Binding-site contacts:
Ligand atom C3 contacts residue ASP81 of chain 1.A at 4.3 Å.
Ligand atom N1 contacts residue GLY221 of chain 1.A at 3.3 Å (h-bond).
Ligand atom C11 contacts residue ASP35 of chain 1.A at 3.6 Å.
Ligand atom C2 contacts residue ILE304 of chain 1.A at 4.0 Å (hydrophobic).
Ligand atom C4 contacts residue GLY80 of chain 1.A at 3.9 Å.
Ligand atom C7 contacts residue ASP81 of chain 1.A at 3.6 Å.
Ligand atom O contacts residue ASP81 of chain 1.A at 3.0 Å (salt-bridge).
Ligand atom C10 contacts residue ASP35 of chain 1.A at 3.8 Å.
Ligand atom C1 contacts residue TYR226 of chain 1.A at 3.7 Å (hydrophobic).
Ligand atom C contacts residue ILE300 of chain 1.A at 3.1 Å (hydrophobic).
Ligand atom C3 contacts residue ILE304 of chain 1.A at 4.2 Å (hydrophobic).
Ligand atom N2 contacts residue TYR79 of chain 1.A at 3.4 Å.
Ligand atom N2 contacts residue ASP35 of chain 1.A at 2.8 Å (salt-bridge).
Ligand atom O contacts residue TYR79 of chain 1.A at 3.6 Å.
Ligand atom N1 contacts residue ASP81 of chain 1.A at 4.0 Å.
Ligand atom C7 contacts residue THR222 of chain 1.A at 4.3 Å.
Ligand atom C3 contacts residue GLY80 of chain 1.A at 4.2 Å.
Ligand atom C4 contacts residue ASP81 of chain 1.A at 3.6 Å.
Ligand atom C5 contacts residue TYR226 of chain 1.A at 3.7 Å (hydrophobic).
Ligand atom C7 contacts residue GLY221 of chain 1.A at 4.3 Å.
Ligand atom C5 contacts residue ASP81 of chain 1.A at 4.0 Å.
Ligand atom C10 contacts residue TYR79 of chain 1.A at 3.2 Å (hydrophobic).
Ligand atom N contacts residue THR222 of chain 1.A at 3.9 Å.
Ligand atom C8 contacts residue GLY221 of chain 1.A at 3.2 Å.
Ligand atom C6 contacts residue TYR226 of chain 1.A at 3.5 Å (hydrophobic).
Ligand atom N2 contacts residue LEU125 of chain 1.A at 4.1 Å.
Ligand atom C10 contacts residue LEU125 of chain 1.A at 4.1 Å (hydrophobic).
Ligand atom N2 contacts residue GLY221 of chain 1.A at 3.9 Å.
Ligand atom C11 contacts residue GLY221 of chain 1.A at 3.0 Å.
Ligand atom C11 contacts residue TYR79 of chain 1.A at 4.2 Å (hydrophobic).
Ligand atom C8 contacts residue ASP81 of chain 1.A at 3.4 Å.
Ligand atom C2 contacts residue GLY80 of chain 1.A at 4.1 Å.
Ligand atom C contacts residue TYR226 of chain 1.A at 3.9 Å (hydrophobic).
Ligand atom C1 contacts residue ILE300 of chain 1.A at 4.0 Å (hydrophobic).
Ligand atom N1 contacts residue TYR79 of chain 1.A at 4.3 Å.
Ligand atom C9 contacts residue TYR79 of chain 1.A at 3.7 Å (hydrophobic).
Ligand atom C3 contacts residue THR222 of chain 1.A at 3.8 Å.
Ligand atom C9 contacts residue ASP81 of chain 1.A at 3.8 Å.
Ligand atom O contacts residue GLY80 of chain 1.A at 3.3 Å (h-bond).
Ligand atom N contacts residue ASP81 of chain 1.A at 3.8 Å.

Sequence of chain 1.A:
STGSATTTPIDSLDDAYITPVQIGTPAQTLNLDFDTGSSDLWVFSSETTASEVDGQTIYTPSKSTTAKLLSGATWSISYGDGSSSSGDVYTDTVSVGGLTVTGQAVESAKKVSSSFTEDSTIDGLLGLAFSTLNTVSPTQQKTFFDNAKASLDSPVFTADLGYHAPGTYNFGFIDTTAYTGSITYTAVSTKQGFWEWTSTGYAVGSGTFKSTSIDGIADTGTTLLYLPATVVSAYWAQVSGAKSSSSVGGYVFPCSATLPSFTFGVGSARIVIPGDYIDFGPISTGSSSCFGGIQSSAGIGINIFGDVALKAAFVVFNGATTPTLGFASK

The small molecule below binds the protein below.
Small molecule (SMILES): CC1CCC(NC(=O)Cn2ccnc2)CC1